Sequence of chain 20.A:
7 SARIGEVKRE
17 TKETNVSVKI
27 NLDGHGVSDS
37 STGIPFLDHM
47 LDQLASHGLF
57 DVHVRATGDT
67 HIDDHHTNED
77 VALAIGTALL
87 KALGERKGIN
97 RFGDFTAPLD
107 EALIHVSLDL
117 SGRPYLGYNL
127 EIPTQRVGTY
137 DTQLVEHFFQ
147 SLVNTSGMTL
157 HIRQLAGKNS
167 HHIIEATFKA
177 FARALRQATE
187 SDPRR

A small-molecule ligand and the protein it binds are described below.
Small molecule (SMILES): c1nnc[nH]1

Binding-site contacts:
Ligand atom N1 contacts residue LEU105 of chain 13.A at 4.2 Å.
Ligand atom C5 contacts residue LEU105 of chain 13.A at 4.5 Å (hydrophobic).
Ligand atom C3 contacts residue HIS168 of chain 13.A at 4.2 Å.
Ligand atom C3 contacts residue LEU105 of chain 13.A at 3.8 Å (hydrophobic).
Ligand atom N1 contacts residue HIS72 of chain 9.A at 3.2 Å (h-bond).
Ligand atom N4 contacts residue MN1 of chain 9.B at 4.4 Å.
Ligand atom C5 contacts residue GLU75 of chain 9.A at 4.2 Å.
Ligand atom N2 contacts residue GLU171 of chain 13.A at 3.6 Å.
Ligand atom C3 contacts residue MN1 of chain 9.B at 4.4 Å.
Ligand atom N2 contacts residue LEU105 of chain 13.A at 4.0 Å.
Ligand atom N1 contacts residue HIS167 of chain 13.A at 3.2 Å (h-bond).
Ligand atom C5 contacts residue HIS71 of chain 9.A at 3.1 Å.
Ligand atom N2 contacts residue MN1 of chain 9.C at 4.4 Å.
Ligand atom N4 contacts residue LEU105 of chain 13.A at 4.1 Å.
Ligand atom C5 contacts residue HIS168 of chain 13.A at 3.8 Å.
Ligand atom N4 contacts residue MN1 of chain 9.C at 2.2 Å.
Ligand atom C5 contacts residue HIS72 of chain 9.A at 3.7 Å.
Ligand atom N4 contacts residue HIS168 of chain 13.A at 3.4 Å (h-bond).
Ligand atom N1 contacts residue MN1 of chain 9.B at 2.3 Å.
Ligand atom N2 contacts residue MN1 of chain 9.B at 3.2 Å.
Ligand atom C3 contacts residue MN1 of chain 9.C at 3.2 Å.
Ligand atom C3 contacts residue ARG119 of chain 20.A at 4.5 Å.
Ligand atom N4 contacts residue HIS72 of chain 9.A at 4.4 Å.
Ligand atom N1 contacts residue HIS71 of chain 9.A at 4.5 Å.
Ligand atom N2 contacts residue HIS72 of chain 9.A at 4.1 Å.
Ligand atom N1 contacts residue GLU171 of chain 13.A at 3.1 Å (salt-bridge).
Ligand atom C5 contacts residue HIS167 of chain 13.A at 3.4 Å.
Ligand atom C3 contacts residue GLU75 of chain 9.A at 3.8 Å.
Ligand atom C3 contacts residue HIS71 of chain 9.A at 4.4 Å.
Ligand atom C5 contacts residue MN1 of chain 9.C at 3.2 Å.
Ligand atom C5 contacts residue GLU171 of chain 13.A at 4.1 Å.
Ligand atom C5 contacts residue MN1 of chain 9.B at 3.2 Å.
Ligand atom N1 contacts residue MN1 of chain 9.C at 4.4 Å.
Ligand atom N4 contacts residue HIS71 of chain 9.A at 3.1 Å (h-bond).
Ligand atom N4 contacts residue GLU75 of chain 9.A at 3.3 Å (salt-bridge).

Sequence of chain 9.A:
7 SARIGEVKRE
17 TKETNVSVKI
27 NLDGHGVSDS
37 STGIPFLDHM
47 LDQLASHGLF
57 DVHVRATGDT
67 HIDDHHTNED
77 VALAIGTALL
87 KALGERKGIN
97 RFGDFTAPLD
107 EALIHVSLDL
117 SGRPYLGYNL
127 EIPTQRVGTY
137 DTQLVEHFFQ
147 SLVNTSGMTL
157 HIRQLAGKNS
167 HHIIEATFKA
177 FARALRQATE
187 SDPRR

Sequence of chain 13.A:
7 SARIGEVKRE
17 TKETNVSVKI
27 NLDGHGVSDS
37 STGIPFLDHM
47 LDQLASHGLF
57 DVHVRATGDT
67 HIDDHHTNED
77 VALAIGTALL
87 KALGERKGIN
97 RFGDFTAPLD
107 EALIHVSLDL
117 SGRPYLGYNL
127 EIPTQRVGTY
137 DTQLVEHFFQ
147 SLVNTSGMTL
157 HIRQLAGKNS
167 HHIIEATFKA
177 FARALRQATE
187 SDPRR